Sequence of chain 9.C:
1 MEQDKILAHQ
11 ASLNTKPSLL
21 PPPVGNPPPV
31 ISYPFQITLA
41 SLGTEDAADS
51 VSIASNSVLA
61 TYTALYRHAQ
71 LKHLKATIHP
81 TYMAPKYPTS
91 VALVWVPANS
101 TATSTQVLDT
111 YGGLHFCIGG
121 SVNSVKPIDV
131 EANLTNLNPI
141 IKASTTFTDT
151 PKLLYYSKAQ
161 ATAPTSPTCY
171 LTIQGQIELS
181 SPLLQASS

Binding-site contacts:
Ligand atom N3 contacts residue LEU93 of chain 8.C at 1.6 Å (h-bond).
Ligand atom N1 contacts residue VAL94 of chain 8.C at 1.9 Å.
Ligand atom O2' contacts residue TRP95 of chain 8.C at 2.5 Å.
Ligand atom C4 contacts residue GLY113 of chain 8.C at 1.2 Å.
Ligand atom N1 contacts residue GLY113 of chain 8.C at 2.8 Å.
Ligand atom C1' contacts residue TRP95 of chain 8.C at 2.4 Å (hydrophobic).
Ligand atom OP1 contacts residue ASN136 of chain 8.C at 2.4 Å (h-bond).
Ligand atom C4 contacts residue VAL94 of chain 8.C at 2.8 Å (hydrophobic).
Ligand atom N3 contacts residue GLY113 of chain 8.C at 2.1 Å.
Ligand atom C5 contacts residue THR110 of chain 8.C at 2.9 Å.
Ligand atom O4 contacts residue LEU114 of chain 8.C at 2.8 Å (h-bond).
Ligand atom O4 contacts residue VAL107 of chain 8.C at 1.8 Å.
Ligand atom C2 contacts residue GLY113 of chain 8.C at 2.8 Å.
Ligand atom C6 contacts residue VAL94 of chain 8.C at 1.8 Å (hydrophobic).
Ligand atom C5 contacts residue GLY112 of chain 8.C at 2.6 Å.
Ligand atom O4 contacts residue GLU131 of chain 8.C at 2.6 Å (salt-bridge).
Ligand atom C1' contacts residue VAL94 of chain 8.C at 2.6 Å (hydrophobic).
Ligand atom C4 contacts residue LEU114 of chain 8.C at 2.8 Å (hydrophobic).
Ligand atom C4' contacts residue TRP95 of chain 8.C at 3.0 Å (hydrophobic).
Ligand atom C4 contacts residue LEU93 of chain 8.C at 2.9 Å (hydrophobic).
Ligand atom O2 contacts residue VAL94 of chain 8.C at 1.5 Å.
Ligand atom OP2 contacts residue ASN133 of chain 8.C at 2.5 Å.
Ligand atom C5 contacts residue VAL94 of chain 8.C at 2.5 Å (hydrophobic).
Ligand atom O4' contacts residue TRP95 of chain 8.C at 2.8 Å (h-bond).
Ligand atom C4 contacts residue VAL107 of chain 8.C at 2.6 Å (hydrophobic).
Ligand atom N3 contacts residue VAL107 of chain 8.C at 2.9 Å.
Ligand atom O4 contacts residue GLY113 of chain 8.C at 2.0 Å.
Ligand atom N3 contacts residue LEU114 of chain 8.C at 2.9 Å (h-bond).
Ligand atom C2 contacts residue LEU93 of chain 8.C at 2.0 Å (hydrophobic).
Ligand atom N3 contacts residue VAL94 of chain 8.C at 2.3 Å.
Ligand atom N1 contacts residue GLY112 of chain 8.C at 2.9 Å (h-bond).
Ligand atom O4' contacts residue VAL94 of chain 8.C at 2.7 Å.
Ligand atom C6 contacts residue GLY112 of chain 8.C at 2.2 Å.
Ligand atom C6 contacts residue GLY113 of chain 8.C at 1.8 Å.
Ligand atom C5 contacts residue GLY113 of chain 8.C at 1.2 Å.
Ligand atom C6 contacts residue TYR111 of chain 8.C at 3.1 Å (hydrophobic).
Ligand atom C2 contacts residue VAL94 of chain 8.C at 1.7 Å (hydrophobic).
Ligand atom O3' contacts residue GLU131 of chain 8.C at 2.8 Å (salt-bridge).
Ligand atom O5' contacts residue ASN133 of chain 8.C at 2.9 Å (h-bond).
Ligand atom O2 contacts residue LEU93 of chain 8.C at 1.9 Å (h-bond).

Sequence of chain 8.D:
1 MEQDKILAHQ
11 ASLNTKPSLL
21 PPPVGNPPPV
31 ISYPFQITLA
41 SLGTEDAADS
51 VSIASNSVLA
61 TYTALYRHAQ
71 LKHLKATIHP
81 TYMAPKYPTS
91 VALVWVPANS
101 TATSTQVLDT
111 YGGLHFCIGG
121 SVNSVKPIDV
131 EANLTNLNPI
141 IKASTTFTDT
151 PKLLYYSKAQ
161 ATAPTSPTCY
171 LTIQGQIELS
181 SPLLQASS

Sequence of chain 8.C:
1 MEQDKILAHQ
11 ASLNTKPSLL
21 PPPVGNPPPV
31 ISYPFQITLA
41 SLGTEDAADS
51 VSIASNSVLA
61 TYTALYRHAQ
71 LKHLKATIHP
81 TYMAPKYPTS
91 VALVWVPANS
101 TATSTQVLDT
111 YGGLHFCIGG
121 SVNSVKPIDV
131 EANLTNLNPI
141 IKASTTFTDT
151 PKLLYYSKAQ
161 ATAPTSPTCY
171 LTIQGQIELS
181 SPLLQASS

The small molecule below binds the protein below.
Small molecule (SMILES): O=c1ccn([C@@H]2O[C@H](CO[P](=O)(O)O[C@H]3[C@@H](O)[C@H](n4ccc(=O)[nH]c4=O)O[C@@H]3COP(=O)(O)O)[C@@H](O)[C@H]2O)c(=O)[nH]1